Sequence of chain 22.C:
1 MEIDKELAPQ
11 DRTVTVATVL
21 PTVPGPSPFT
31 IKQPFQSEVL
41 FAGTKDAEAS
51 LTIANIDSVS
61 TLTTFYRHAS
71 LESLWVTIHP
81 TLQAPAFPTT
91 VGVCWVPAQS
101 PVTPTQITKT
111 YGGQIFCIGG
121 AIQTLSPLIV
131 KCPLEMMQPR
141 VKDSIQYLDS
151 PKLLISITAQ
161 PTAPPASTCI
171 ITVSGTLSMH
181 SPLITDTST

Binding-site contacts:
Ligand atom C1' contacts residue ARG12 of chain 23.D at 3.9 Å.
Ligand atom C5' contacts residue LYS131 of chain 22.C at 4.2 Å.
Ligand atom O3' contacts residue TRP75 of chain 22.C at 3.6 Å.
Ligand atom O5' contacts residue LYS131 of chain 22.C at 3.3 Å.
Ligand atom C4' contacts residue TRP75 of chain 22.C at 4.5 Å (hydrophobic).
Ligand atom OP1 contacts residue TRP75 of chain 22.C at 3.9 Å.
Ligand atom C2 contacts residue ARG12 of chain 23.D at 4.5 Å.
Ligand atom O2 contacts residue ARG12 of chain 23.D at 3.6 Å.
Ligand atom P contacts residue SER73 of chain 22.C at 4.1 Å.
Ligand atom C4' contacts residue ARG12 of chain 23.D at 3.6 Å.
Ligand atom O5' contacts residue TYR111 of chain 23.D at 4.4 Å.
Ligand atom OP1 contacts residue VAL14 of chain 23.D at 3.4 Å.
Ligand atom OP1 contacts residue SER73 of chain 22.C at 3.2 Å (h-bond).
Ligand atom O2' contacts residue TYR111 of chain 23.D at 4.3 Å.
Ligand atom O2' contacts residue ASP11 of chain 23.D at 3.5 Å.
Ligand atom O2' contacts residue ARG12 of chain 23.D at 3.6 Å.
Ligand atom O3' contacts residue THR13 of chain 23.D at 4.4 Å.
Ligand atom P contacts residue TRP75 of chain 22.C at 4.3 Å.
Ligand atom O2' contacts residue THR13 of chain 23.D at 3.7 Å.
Ligand atom OP1 contacts residue TYR111 of chain 23.D at 3.6 Å (h-bond).
Ligand atom O2' contacts residue VAL14 of chain 23.D at 4.3 Å.
Ligand atom C5' contacts residue ARG12 of chain 23.D at 4.3 Å.
Ligand atom O4' contacts residue ARG12 of chain 23.D at 4.0 Å.
Ligand atom OP2 contacts residue SER73 of chain 22.C at 4.0 Å.
Ligand atom O5' contacts residue ARG12 of chain 23.D at 4.1 Å.
Ligand atom OP1 contacts residue THR176 of chain 22.C at 3.4 Å (h-bond).
Ligand atom P contacts residue TYR111 of chain 23.D at 4.5 Å.

The protein below binds the small molecule below.
Small molecule (SMILES): Nc1ccn([C@@H]2O[C@H](CO[P](=O)(O)O[C@H]3[C@@H](O)[C@H](n4ccc(N)nc4=O)O[C@@H]3CO[P](=O)(O)O[C@H]3[C@@H](O)[C@H](n4ccc(N)nc4=O)O[C@@H]3CO)[C@@H](O)[C@H]2O)c(=O)n1

Sequence of chain 23.D:
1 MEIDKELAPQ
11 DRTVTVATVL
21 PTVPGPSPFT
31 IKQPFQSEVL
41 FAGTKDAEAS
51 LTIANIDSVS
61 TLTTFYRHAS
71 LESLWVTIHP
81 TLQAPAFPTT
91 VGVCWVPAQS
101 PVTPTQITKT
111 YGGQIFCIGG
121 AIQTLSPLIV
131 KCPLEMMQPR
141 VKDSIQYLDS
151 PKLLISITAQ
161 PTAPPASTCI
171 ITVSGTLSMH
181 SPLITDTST